Sequence of chain 1.E:
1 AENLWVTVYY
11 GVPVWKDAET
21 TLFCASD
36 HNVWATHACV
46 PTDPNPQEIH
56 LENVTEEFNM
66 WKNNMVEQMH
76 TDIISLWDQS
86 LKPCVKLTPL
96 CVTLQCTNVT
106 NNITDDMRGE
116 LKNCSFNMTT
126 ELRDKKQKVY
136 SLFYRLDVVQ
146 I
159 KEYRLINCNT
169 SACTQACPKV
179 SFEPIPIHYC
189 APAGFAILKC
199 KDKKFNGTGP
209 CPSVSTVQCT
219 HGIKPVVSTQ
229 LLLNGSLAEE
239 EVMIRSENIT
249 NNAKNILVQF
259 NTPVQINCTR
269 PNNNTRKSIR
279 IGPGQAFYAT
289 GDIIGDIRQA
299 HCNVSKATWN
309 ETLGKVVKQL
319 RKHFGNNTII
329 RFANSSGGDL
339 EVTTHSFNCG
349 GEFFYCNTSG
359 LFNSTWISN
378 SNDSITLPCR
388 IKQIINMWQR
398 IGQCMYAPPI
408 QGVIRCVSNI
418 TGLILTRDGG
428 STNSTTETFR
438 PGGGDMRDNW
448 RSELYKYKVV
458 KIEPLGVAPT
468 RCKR

The small molecule below binds the protein below.
Small molecule (SMILES): CC(=O)N[C@H]1[C@H](O[C@H]2[C@H](O)[C@@H](NC(C)=O)CO[C@@H]2CO)O[C@H](CO)[C@@H](O)[C@@H]1O

Binding-site contacts:
Ligand atom C2 contacts residue ASN355 of chain 1.E at 2.4 Å.
Ligand atom C7 contacts residue ASN355 of chain 1.E at 3.9 Å.
Ligand atom O3 contacts residue NAG1 of chain 1.PA at 4.0 Å.
Ligand atom N2 contacts residue ASN355 of chain 1.E at 2.9 Å (h-bond).
Ligand atom C1 contacts residue ASN355 of chain 1.E at 1.4 Å.
Ligand atom N2 contacts residue NAG1 of chain 1.PA at 2.6 Å (h-bond).
Ligand atom C1 contacts residue SER357 of chain 1.E at 3.1 Å.
Ligand atom O5 contacts residue SER357 of chain 1.E at 3.6 Å (h-bond).
Ligand atom O3 contacts residue NAG2 of chain 1.PA at 3.7 Å.
Ligand atom C3 contacts residue ASN355 of chain 1.E at 3.8 Å.
Ligand atom O7 contacts residue ASN355 of chain 1.E at 4.4 Å.
Ligand atom C2 contacts residue NAG1 of chain 1.PA at 3.5 Å.
Ligand atom C6 contacts residue NAG2 of chain 1.PA at 3.7 Å.
Ligand atom C2 contacts residue SER357 of chain 1.E at 4.3 Å.
Ligand atom C5 contacts residue NAG1 of chain 1.BB at 4.2 Å.
Ligand atom C6 contacts residue NAG1 of chain 1.BB at 3.5 Å.
Ligand atom C8 contacts residue NAG1 of chain 1.BB at 3.6 Å.
Ligand atom C3 contacts residue NAG1 of chain 1.PA at 3.9 Å.
Ligand atom C5 contacts residue SER357 of chain 1.E at 4.0 Å.
Ligand atom O5 contacts residue ASN355 of chain 1.E at 2.3 Å (h-bond).
Ligand atom C7 contacts residue NAG1 of chain 1.PA at 3.4 Å.
Ligand atom C1 contacts residue NAG1 of chain 1.PA at 3.7 Å.
Ligand atom O7 contacts residue NAG2 of chain 1.PA at 4.5 Å.
Ligand atom O7 contacts residue NAG1 of chain 1.PA at 3.0 Å (h-bond).
Ligand atom O4 contacts residue NAG1 of chain 1.PA at 4.5 Å.
Ligand atom O5 contacts residue NAG2 of chain 1.PA at 4.4 Å.
Ligand atom C5 contacts residue ASN355 of chain 1.E at 3.7 Å.
Ligand atom C8 contacts residue NAG1 of chain 1.PA at 3.3 Å.
Ligand atom C4 contacts residue ASN355 of chain 1.E at 4.2 Å.